Sequence of chain 1.A:
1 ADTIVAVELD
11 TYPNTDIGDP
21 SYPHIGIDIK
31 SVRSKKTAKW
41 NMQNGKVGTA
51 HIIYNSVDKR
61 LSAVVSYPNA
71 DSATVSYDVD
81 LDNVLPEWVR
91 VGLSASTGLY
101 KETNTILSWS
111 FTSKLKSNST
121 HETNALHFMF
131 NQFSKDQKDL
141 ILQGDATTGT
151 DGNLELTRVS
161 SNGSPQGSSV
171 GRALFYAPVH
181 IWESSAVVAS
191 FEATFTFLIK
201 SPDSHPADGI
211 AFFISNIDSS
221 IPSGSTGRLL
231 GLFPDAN

The small molecule below binds the protein below.
Small molecule (SMILES): CCN(CC)c1ccc2c(c1)Oc1cc(N(CC)CC)ccc1C2c1ccccc1C(=O)OCCOCCOCCOCCn1cc(CO[C@H]2O[C@H](CO)[C@@H](O)[C@H](O)[C@@H]2O)nn1

Binding-site contacts:
Ligand atom O7P contacts residue LEU99 of chain 1.A at 3.8 Å.
Ligand atom O3M contacts residue GLY227 of chain 1.A at 3.5 Å.
Ligand atom O2M contacts residue LEU99 of chain 1.A at 3.6 Å (h-bond).
Ligand atom O3M contacts residue ARG228 of chain 1.A at 3.0 Å (salt-bridge).
Ligand atom O6M contacts residue TYR100 of chain 1.A at 3.2 Å (h-bond).
Ligand atom C22 contacts residue LEU99 of chain 1.A at 3.6 Å (hydrophobic).
Ligand atom C2 contacts residue LEU99 of chain 1.A at 3.7 Å (hydrophobic).
Ligand atom O4M contacts residue GLY227 of chain 1.A at 3.8 Å.
Ligand atom C5M contacts residue TYR12 of chain 1.A at 3.8 Å (hydrophobic).
Ligand atom C4M contacts residue ASP208 of chain 1.A at 3.4 Å.
Ligand atom O6M contacts residue LEU99 of chain 1.A at 3.4 Å (h-bond).
Ligand atom C4M contacts residue ARG228 of chain 1.A at 3.6 Å.
Ligand atom O4M contacts residue ARG228 of chain 1.A at 3.1 Å (salt-bridge).
Ligand atom O5M contacts residue LEU99 of chain 1.A at 3.4 Å.
Ligand atom C12 contacts residue TYR100 of chain 1.A at 3.7 Å (hydrophobic).
Ligand atom C8 contacts residue ASP16 of chain 1.A at 3.0 Å.
Ligand atom C11 contacts residue LEU99 of chain 1.A at 3.6 Å (hydrophobic).
Ligand atom C3A contacts residue LEU99 of chain 1.A at 3.7 Å (hydrophobic).
Ligand atom O6M contacts residue ASP208 of chain 1.A at 2.6 Å (salt-bridge).
Ligand atom O0A contacts residue ASP16 of chain 1.A at 3.4 Å (salt-bridge).
Ligand atom C6A contacts residue TYR100 of chain 1.A at 3.8 Å (hydrophobic).
Ligand atom O4M contacts residue ASN14 of chain 1.A at 3.0 Å (h-bond).
Ligand atom C6M contacts residue ALA207 of chain 1.A at 3.5 Å (hydrophobic).
Ligand atom C6M contacts residue ASP208 of chain 1.A at 3.5 Å.
Ligand atom C5A contacts residue LEU99 of chain 1.A at 3.7 Å (hydrophobic).
Ligand atom C3M contacts residue ARG228 of chain 1.A at 3.7 Å.
Ligand atom C1M contacts residue LEU99 of chain 1.A at 3.7 Å (hydrophobic).
Ligand atom C9 contacts residue ASP16 of chain 1.A at 3.2 Å.
Ligand atom C4M contacts residue GLY227 of chain 1.A at 3.7 Å.
Ligand atom O6M contacts residue ALA207 of chain 1.A at 3.1 Å.
Ligand atom C6M contacts residue TYR12 of chain 1.A at 3.6 Å (hydrophobic).
Ligand atom O4M contacts residue TYR12 of chain 1.A at 3.8 Å.
Ligand atom C5T contacts residue TYR12 of chain 1.A at 3.5 Å (hydrophobic).
Ligand atom O4M contacts residue ASP208 of chain 1.A at 2.5 Å (salt-bridge).
Ligand atom N1T contacts residue TYR12 of chain 1.A at 2.8 Å (h-bond).
Ligand atom C4A contacts residue LEU99 of chain 1.A at 3.4 Å (hydrophobic).
Ligand atom O6M contacts residue GLY98 of chain 1.A at 3.4 Å.
Ligand atom C24 contacts residue TYR12 of chain 1.A at 3.5 Å (hydrophobic).
Ligand atom C1 contacts residue TYR12 of chain 1.A at 3.6 Å (hydrophobic).
Ligand atom C8 contacts residue ARG228 of chain 1.A at 3.8 Å.